Sequence of chain 2.A:
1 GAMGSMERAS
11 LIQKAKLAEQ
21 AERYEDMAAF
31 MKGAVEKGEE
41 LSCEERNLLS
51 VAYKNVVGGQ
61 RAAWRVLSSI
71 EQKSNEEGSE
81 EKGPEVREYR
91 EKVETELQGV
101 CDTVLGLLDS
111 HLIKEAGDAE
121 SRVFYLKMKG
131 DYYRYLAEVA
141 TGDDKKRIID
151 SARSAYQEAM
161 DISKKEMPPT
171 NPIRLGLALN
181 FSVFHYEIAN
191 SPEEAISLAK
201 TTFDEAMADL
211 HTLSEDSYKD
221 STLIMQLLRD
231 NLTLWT

Binding-site contacts:
Ligand atom C16 contacts residue VAL5 of chain 2.B at 3.8 Å (hydrophobic).
Ligand atom C15 contacts residue LYS127 of chain 2.A at 3.9 Å.
Ligand atom O18 contacts residue LYS127 of chain 2.A at 2.8 Å (salt-bridge).
Ligand atom C14 contacts residue GLY176 of chain 2.A at 4.1 Å.
Ligand atom C02 contacts residue ASP220 of chain 2.A at 4.1 Å.
Ligand atom C17 contacts residue LYS127 of chain 2.A at 3.8 Å.
Ligand atom C14 contacts residue ILE173 of chain 2.A at 4.1 Å (hydrophobic).
Ligand atom O08 contacts residue LYS54 of chain 2.A at 4.0 Å.
Ligand atom C11 contacts residue VAL5 of chain 2.B at 3.5 Å (hydrophobic).
Ligand atom C10 contacts residue ASN47 of chain 2.A at 3.9 Å.
Ligand atom C22 contacts residue ASP220 of chain 2.A at 4.0 Å.
Ligand atom O23 contacts residue PRO172 of chain 2.A at 4.0 Å.
Ligand atom C10 contacts residue VAL51 of chain 2.A at 3.7 Å (hydrophobic).
Ligand atom C19 contacts residue MET128 of chain 2.A at 3.5 Å (hydrophobic).
Ligand atom C14 contacts residue VAL5 of chain 2.B at 4.0 Å (hydrophobic).
Ligand atom C21 contacts residue PHE124 of chain 2.A at 3.9 Å (hydrophobic).
Ligand atom C26 contacts residue ASN47 of chain 2.A at 3.8 Å.
Ligand atom C03 contacts residue ASP220 of chain 2.A at 3.9 Å.
Ligand atom C19 contacts residue LYS127 of chain 2.A at 3.5 Å.
Ligand atom C21 contacts residue ILE173 of chain 2.A at 4.0 Å (hydrophobic).
Ligand atom C17 contacts residue SER50 of chain 2.A at 4.0 Å.
Ligand atom C07 contacts residue VAL5 of chain 2.B at 4.0 Å (hydrophobic).
Ligand atom C29 contacts residue ASP220 of chain 2.A at 3.8 Å.
Ligand atom C16 contacts residue LYS127 of chain 2.A at 3.7 Å.
Ligand atom O30 contacts residue ASP220 of chain 2.A at 3.9 Å.
Ligand atom O28 contacts residue ASP220 of chain 2.A at 2.8 Å (salt-bridge).
Ligand atom C14 contacts residue PRO172 of chain 2.A at 3.4 Å (hydrophobic).
Ligand atom C33 contacts residue VAL51 of chain 2.A at 4.0 Å (hydrophobic).
Ligand atom C21 contacts residue ASN47 of chain 2.A at 3.5 Å.
Ligand atom C01 contacts residue ASP220 of chain 2.A at 4.0 Å.
Ligand atom C03 contacts residue ILE224 of chain 2.A at 3.7 Å (hydrophobic).
Ligand atom C17 contacts residue PHE124 of chain 2.A at 3.6 Å (hydrophobic).
Ligand atom O39 contacts residue ASN47 of chain 2.A at 4.0 Å.
Ligand atom O08 contacts residue VAL5 of chain 2.B at 2.9 Å (h-bond).
Ligand atom C12 contacts residue VAL5 of chain 2.B at 4.0 Å (hydrophobic).
Ligand atom C19 contacts residue PHE124 of chain 2.A at 3.6 Å (hydrophobic).
Ligand atom C27 contacts residue ASP220 of chain 2.A at 4.0 Å.
Ligand atom C15 contacts residue ILE173 of chain 2.A at 4.0 Å (hydrophobic).
Ligand atom O25 contacts residue ASP220 of chain 2.A at 3.7 Å.
Ligand atom O23 contacts residue ASP220 of chain 2.A at 3.4 Å (salt-bridge).

Sequence of chain 2.B:
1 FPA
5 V

This small molecule binds to this protein.
Small molecule (SMILES): COC[C@H]1CC[C@H]2[C@@H](C)[C@@H](O)[C@H](O[C@H]3O[C@@H]4COC(C)(C)O[C@H]4[C@H](O)[C@H]3O)C3=C(C(C)C)C[C@H](O)[C@]3(C)C[C@H]12